This small molecule binds to this protein.
Small molecule (SMILES): CC(=O)N[C@H]1[C@H]([C@H](O)[C@H](O)CO)O[C@@](O[C@@H]2[C@@H](O)[C@H](O)O[C@H](CO)[C@@H]2O)(C(=O)O)C[C@@H]1O

Sequence of chain 1.B:
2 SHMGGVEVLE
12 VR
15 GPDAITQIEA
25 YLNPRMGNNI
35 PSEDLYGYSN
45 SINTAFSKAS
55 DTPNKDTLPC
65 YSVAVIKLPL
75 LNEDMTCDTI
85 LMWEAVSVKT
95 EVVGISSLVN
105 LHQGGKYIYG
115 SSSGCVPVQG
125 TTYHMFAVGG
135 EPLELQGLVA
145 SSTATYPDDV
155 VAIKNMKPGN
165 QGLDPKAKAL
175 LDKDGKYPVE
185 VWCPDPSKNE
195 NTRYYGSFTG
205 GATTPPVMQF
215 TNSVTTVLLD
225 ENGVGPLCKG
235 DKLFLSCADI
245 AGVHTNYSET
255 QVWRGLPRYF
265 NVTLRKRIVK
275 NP

Sequence of chain 1.A:
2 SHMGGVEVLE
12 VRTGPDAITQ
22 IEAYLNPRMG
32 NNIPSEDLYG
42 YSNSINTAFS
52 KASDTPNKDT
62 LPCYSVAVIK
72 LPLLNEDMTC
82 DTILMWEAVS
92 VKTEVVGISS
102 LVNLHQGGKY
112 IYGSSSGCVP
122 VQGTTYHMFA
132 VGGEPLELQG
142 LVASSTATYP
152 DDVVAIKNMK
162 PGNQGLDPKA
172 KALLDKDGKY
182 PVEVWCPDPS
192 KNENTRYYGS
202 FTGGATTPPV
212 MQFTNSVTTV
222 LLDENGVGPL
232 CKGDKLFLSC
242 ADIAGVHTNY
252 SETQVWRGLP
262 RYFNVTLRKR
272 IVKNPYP

Binding-site contacts:
Ligand atom C5 contacts residue ASN250 of chain 1.A at 3.4 Å.
Ligand atom O10 contacts residue GLN107 of chain 1.A at 3.6 Å (h-bond).
Ligand atom O7 contacts residue LYS52 of chain 1.B at 3.4 Å.
Ligand atom C1 contacts residue ASN250 of chain 1.A at 3.5 Å.
Ligand atom C4 contacts residue GLY108 of chain 1.A at 3.3 Å.
Ligand atom O2 contacts residue SER51 of chain 1.B at 3.6 Å.
Ligand atom C2 contacts residue SER51 of chain 1.B at 3.5 Å.
Ligand atom C4 contacts residue ASN250 of chain 1.A at 3.4 Å.
Ligand atom C4 contacts residue HIS248 of chain 1.A at 3.8 Å.
Ligand atom C3 contacts residue GLY108 of chain 1.A at 3.6 Å.
Ligand atom O1 contacts residue SER51 of chain 1.B at 3.9 Å.
Ligand atom O1A contacts residue TYR251 of chain 1.A at 3.1 Å (h-bond).
Ligand atom O1A contacts residue GLY108 of chain 1.A at 4.0 Å.
Ligand atom N5 contacts residue ASN250 of chain 1.A at 3.0 Å (h-bond).
Ligand atom C10 contacts residue GLN107 of chain 1.A at 3.8 Å.
Ligand atom C11 contacts residue VAL256 of chain 1.A at 3.8 Å (hydrophobic).
Ligand atom O2 contacts residue LYS52 of chain 1.B at 3.2 Å (salt-bridge).
Ligand atom C11 contacts residue HIS248 of chain 1.A at 3.6 Å.
Ligand atom O10 contacts residue LYS52 of chain 1.B at 3.9 Å.
Ligand atom C10 contacts residue HIS248 of chain 1.A at 4.0 Å.
Ligand atom N5 contacts residue HIS248 of chain 1.A at 3.8 Å.
Ligand atom O4 contacts residue GLY108 of chain 1.A at 2.7 Å (h-bond).
Ligand atom C1 contacts residue TYR251 of chain 1.A at 4.0 Å (hydrophobic).
Ligand atom C6 contacts residue ASN250 of chain 1.A at 3.3 Å.
Ligand atom O10 contacts residue LEU39 of chain 1.A at 3.7 Å.
Ligand atom C11 contacts residue TYR42 of chain 1.A at 3.5 Å (hydrophobic).
Ligand atom O1A contacts residue ASN250 of chain 1.A at 3.6 Å.
Ligand atom C10 contacts residue LEU39 of chain 1.A at 3.9 Å (hydrophobic).
Ligand atom O1A contacts residue GLY109 of chain 1.A at 4.0 Å.
Ligand atom C3 contacts residue LYS52 of chain 1.B at 3.8 Å.
Ligand atom O4 contacts residue GLN107 of chain 1.A at 3.6 Å.
Ligand atom O4 contacts residue HIS248 of chain 1.A at 3.4 Å.
Ligand atom C2 contacts residue LYS52 of chain 1.B at 3.8 Å.
Ligand atom O1B contacts residue ASN250 of chain 1.A at 2.9 Å.
Ligand atom C11 contacts residue LEU39 of chain 1.A at 4.0 Å (hydrophobic).
Ligand atom O3 contacts residue LYS52 of chain 1.B at 3.4 Å (salt-bridge).
Ligand atom O8 contacts residue ASN250 of chain 1.A at 3.4 Å (h-bond).
Ligand atom O3 contacts residue SER51 of chain 1.B at 3.8 Å.
Ligand atom C11 contacts residue GLN107 of chain 1.A at 3.9 Å.
Ligand atom O4 contacts residue PHE50 of chain 1.B at 3.7 Å.